Sequence of chain 4.A:
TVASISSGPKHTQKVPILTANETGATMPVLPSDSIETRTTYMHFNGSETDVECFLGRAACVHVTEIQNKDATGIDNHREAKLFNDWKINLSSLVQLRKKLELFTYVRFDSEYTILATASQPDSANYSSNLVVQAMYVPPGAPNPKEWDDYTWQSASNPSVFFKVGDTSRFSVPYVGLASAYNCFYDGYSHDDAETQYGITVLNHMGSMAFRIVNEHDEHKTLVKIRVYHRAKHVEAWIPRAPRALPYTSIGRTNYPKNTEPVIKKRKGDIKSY

Binding-site contacts:
Ligand atom N2 contacts residue ASN219 of chain 4.A at 3.0 Å (h-bond).
Ligand atom C4A contacts residue PRO174 of chain 4.A at 3.4 Å (hydrophobic).
Ligand atom C5B contacts residue PHE186 of chain 4.A at 3.9 Å (hydrophobic).
Ligand atom O1B contacts residue TYR128 of chain 4.A at 3.4 Å (h-bond).
Ligand atom C1B contacts residue VAL188 of chain 4.A at 3.7 Å (hydrophobic).
Ligand atom C1B contacts residue ILE104 of chain 4.A at 4.0 Å (hydrophobic).
Ligand atom O1A contacts residue PHE186 of chain 4.A at 3.2 Å.
Ligand atom C2B contacts residue VAL188 of chain 4.A at 3.3 Å (hydrophobic).
Ligand atom C6B contacts residue MET224 of chain 4.A at 3.6 Å (hydrophobic).
Ligand atom C3B contacts residue TYR152 of chain 4.A at 3.6 Å (hydrophobic).
Ligand atom C3C contacts residue TYR128 of chain 4.A at 3.3 Å (hydrophobic).
Ligand atom C4C contacts residue TYR197 of chain 4.A at 4.0 Å (hydrophobic).
Ligand atom C5A contacts residue PHE186 of chain 4.A at 3.7 Å (hydrophobic).
Ligand atom C4 contacts residue LEU106 of chain 4.A at 3.6 Å (hydrophobic).
Ligand atom C4 contacts residue PHE124 of chain 4.A at 3.9 Å (hydrophobic).
Ligand atom C1B contacts residue TYR128 of chain 4.A at 3.7 Å (hydrophobic).
Ligand atom N3A contacts residue PRO174 of chain 4.A at 3.9 Å.
Ligand atom C5A contacts residue VAL176 of chain 4.A at 3.8 Å (hydrophobic).
Ligand atom CM1 contacts residue VAL176 of chain 4.A at 3.4 Å (hydrophobic).
Ligand atom C4B contacts residue TYR152 of chain 4.A at 4.0 Å (hydrophobic).
Ligand atom N3A contacts residue ALA24 of chain 4.C at 3.9 Å.
Ligand atom N3A contacts residue TYR152 of chain 4.A at 3.6 Å.
Ligand atom C5C contacts residue VAL191 of chain 4.A at 3.7 Å (hydrophobic).
Ligand atom C6B contacts residue ILE104 of chain 4.A at 3.6 Å (hydrophobic).
Ligand atom O1 contacts residue ASN219 of chain 4.A at 3.9 Å.
Ligand atom C2A contacts residue TYR152 of chain 4.A at 3.8 Å (hydrophobic).
Ligand atom C2A contacts residue PHE186 of chain 4.A at 3.6 Å (hydrophobic).
Ligand atom C2C contacts residue TYR197 of chain 4.A at 3.8 Å (hydrophobic).
Ligand atom C3B contacts residue VAL188 of chain 4.A at 3.5 Å (hydrophobic).
Ligand atom C6B contacts residue TYR128 of chain 4.A at 3.4 Å (hydrophobic).
Ligand atom CM1 contacts residue SER175 of chain 4.A at 3.9 Å.
Ligand atom C3 contacts residue ASN219 of chain 4.A at 3.9 Å.
Ligand atom C5B contacts residue MET224 of chain 4.A at 3.2 Å (hydrophobic).
Ligand atom CM1 contacts residue PRO174 of chain 4.A at 3.8 Å (hydrophobic).
Ligand atom C4B contacts residue PHE186 of chain 4.A at 3.9 Å (hydrophobic).
Ligand atom C4 contacts residue TYR197 of chain 4.A at 3.9 Å (hydrophobic).
Ligand atom C5 contacts residue LEU106 of chain 4.A at 3.8 Å (hydrophobic).
Ligand atom C4C contacts residue VAL191 of chain 4.A at 3.3 Å (hydrophobic).
Ligand atom CM1 contacts residue LEU14 of chain 5.C at 3.3 Å (hydrophobic).
Ligand atom C1C contacts residue LEU106 of chain 4.A at 3.6 Å (hydrophobic).

This small molecule binds to this protein.
Small molecule (SMILES): Cc1cc(CCCCCOc2ccc(C3=N[C@@H](C)CO3)cc2)on1

Sequence of chain 4.C:
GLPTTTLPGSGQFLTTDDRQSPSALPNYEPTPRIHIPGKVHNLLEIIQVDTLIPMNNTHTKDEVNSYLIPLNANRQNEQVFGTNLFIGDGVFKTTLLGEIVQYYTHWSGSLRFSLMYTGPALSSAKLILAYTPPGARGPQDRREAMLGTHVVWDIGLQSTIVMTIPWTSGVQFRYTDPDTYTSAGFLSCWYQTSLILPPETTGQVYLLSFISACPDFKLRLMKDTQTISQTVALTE

Sequence of chain 5.C:
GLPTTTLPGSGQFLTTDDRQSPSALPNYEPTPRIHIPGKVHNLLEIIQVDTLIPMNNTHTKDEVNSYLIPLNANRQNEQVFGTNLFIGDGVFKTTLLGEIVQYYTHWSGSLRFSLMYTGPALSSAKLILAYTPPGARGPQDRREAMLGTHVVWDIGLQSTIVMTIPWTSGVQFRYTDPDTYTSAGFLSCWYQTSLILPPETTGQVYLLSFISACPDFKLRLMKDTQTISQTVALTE